Binding-site contacts:
Ligand atom O5 contacts residue ASN318 of chain 1.D at 2.5 Å (h-bond).
Ligand atom O7 contacts residue ASN318 of chain 1.D at 4.1 Å.
Ligand atom O7 contacts residue GLN567 of chain 1.D at 4.5 Å.
Ligand atom C4 contacts residue ASN318 of chain 1.D at 4.2 Å.
Ligand atom C7 contacts residue ASN318 of chain 1.D at 3.2 Å.
Ligand atom C2 contacts residue ASN318 of chain 1.D at 2.4 Å.
Ligand atom C5 contacts residue ASN318 of chain 1.D at 3.8 Å.
Ligand atom C8 contacts residue ASN318 of chain 1.D at 3.4 Å.
Ligand atom C1 contacts residue ASN318 of chain 1.D at 1.4 Å.
Ligand atom C3 contacts residue ASN318 of chain 1.D at 3.8 Å.
Ligand atom N2 contacts residue ASN318 of chain 1.D at 2.8 Å (h-bond).

Sequence of chain 1.D:
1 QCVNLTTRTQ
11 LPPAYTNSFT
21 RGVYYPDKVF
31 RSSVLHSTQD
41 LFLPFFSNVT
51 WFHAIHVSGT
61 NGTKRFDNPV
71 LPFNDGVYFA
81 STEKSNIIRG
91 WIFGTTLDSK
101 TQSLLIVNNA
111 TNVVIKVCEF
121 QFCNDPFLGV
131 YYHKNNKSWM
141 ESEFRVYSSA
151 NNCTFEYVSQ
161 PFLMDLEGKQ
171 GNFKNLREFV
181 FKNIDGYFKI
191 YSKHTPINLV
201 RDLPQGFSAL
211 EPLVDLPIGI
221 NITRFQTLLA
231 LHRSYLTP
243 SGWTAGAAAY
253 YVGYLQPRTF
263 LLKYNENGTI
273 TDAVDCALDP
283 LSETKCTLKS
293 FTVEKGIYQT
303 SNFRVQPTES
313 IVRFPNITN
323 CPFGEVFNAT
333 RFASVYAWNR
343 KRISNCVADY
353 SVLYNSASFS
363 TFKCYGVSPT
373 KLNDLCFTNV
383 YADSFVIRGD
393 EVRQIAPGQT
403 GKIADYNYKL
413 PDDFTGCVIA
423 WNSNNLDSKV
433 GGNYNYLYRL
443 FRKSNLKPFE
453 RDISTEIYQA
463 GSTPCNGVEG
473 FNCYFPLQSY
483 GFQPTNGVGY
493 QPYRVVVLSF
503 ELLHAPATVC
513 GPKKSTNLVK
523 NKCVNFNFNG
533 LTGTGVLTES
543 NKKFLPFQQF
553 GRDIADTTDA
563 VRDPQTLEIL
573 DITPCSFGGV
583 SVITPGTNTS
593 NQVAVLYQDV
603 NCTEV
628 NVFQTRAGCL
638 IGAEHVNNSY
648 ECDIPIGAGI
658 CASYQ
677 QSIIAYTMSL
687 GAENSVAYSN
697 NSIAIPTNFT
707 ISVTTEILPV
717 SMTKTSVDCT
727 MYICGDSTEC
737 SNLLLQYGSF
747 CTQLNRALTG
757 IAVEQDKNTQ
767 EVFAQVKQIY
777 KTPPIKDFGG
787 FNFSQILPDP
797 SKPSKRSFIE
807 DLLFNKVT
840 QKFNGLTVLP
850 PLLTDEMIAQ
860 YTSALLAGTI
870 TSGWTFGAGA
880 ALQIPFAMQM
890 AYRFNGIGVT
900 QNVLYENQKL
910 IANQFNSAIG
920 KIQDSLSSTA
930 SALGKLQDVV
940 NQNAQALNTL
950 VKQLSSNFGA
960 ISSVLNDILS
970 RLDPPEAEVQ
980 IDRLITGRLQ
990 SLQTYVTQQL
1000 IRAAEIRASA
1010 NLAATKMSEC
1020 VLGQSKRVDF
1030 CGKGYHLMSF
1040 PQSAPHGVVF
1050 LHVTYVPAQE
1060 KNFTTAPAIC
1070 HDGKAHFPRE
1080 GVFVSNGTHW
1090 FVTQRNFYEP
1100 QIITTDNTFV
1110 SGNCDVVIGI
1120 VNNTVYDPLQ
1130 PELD

The small molecule below binds the protein below.
Small molecule (SMILES): CC(=O)N[C@@H]1[C@@H](O)[C@H](O)[C@@H](CO)O[C@H]1O